A protein and the small-molecule ligand that binds it are described below.
Small molecule (SMILES): O=C(O)c1ccsc1

Sequence of chain 1.B:
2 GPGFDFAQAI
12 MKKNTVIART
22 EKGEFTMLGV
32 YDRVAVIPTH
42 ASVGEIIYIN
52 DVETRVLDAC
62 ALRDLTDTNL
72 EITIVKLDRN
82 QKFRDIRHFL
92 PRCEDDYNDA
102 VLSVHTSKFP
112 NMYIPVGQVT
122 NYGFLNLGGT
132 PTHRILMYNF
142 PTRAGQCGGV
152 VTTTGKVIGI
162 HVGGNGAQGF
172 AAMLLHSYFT

Binding-site contacts:
Ligand atom C4 contacts residue GLU22 of chain 1.B at 3.7 Å.
Ligand atom C3 contacts residue ILE47 of chain 1.B at 3.6 Å (hydrophobic).
Ligand atom O1 contacts residue TYR49 of chain 1.B at 4.3 Å.
Ligand atom S contacts residue THR21 of chain 1.B at 3.8 Å.
Ligand atom S contacts residue ILE48 of chain 1.B at 3.9 Å.
Ligand atom C4 contacts residue THR21 of chain 1.B at 3.5 Å.
Ligand atom C2 contacts residue TYR49 of chain 1.B at 4.3 Å (hydrophobic).
Ligand atom C contacts residue ARG20 of chain 1.B at 3.7 Å.
Ligand atom S contacts residue GLU22 of chain 1.B at 3.9 Å.
Ligand atom C3 contacts residue GLU22 of chain 1.B at 4.4 Å.
Ligand atom O1 contacts residue THR21 of chain 1.B at 4.2 Å.
Ligand atom S contacts residue ARG20 of chain 1.B at 3.5 Å (salt-bridge).
Ligand atom C4 contacts residue TYR49 of chain 1.B at 3.5 Å (hydrophobic).
Ligand atom S contacts residue ILE47 of chain 1.B at 3.2 Å (h-bond).
Ligand atom C contacts residue TYR49 of chain 1.B at 4.2 Å (hydrophobic).
Ligand atom C2 contacts residue GLU22 of chain 1.B at 4.5 Å.
Ligand atom C3 contacts residue TYR49 of chain 1.B at 4.4 Å (hydrophobic).
Ligand atom C1 contacts residue TYR49 of chain 1.B at 3.8 Å (hydrophobic).
Ligand atom S contacts residue TYR49 of chain 1.B at 3.9 Å.
Ligand atom O1 contacts residue ARG20 of chain 1.B at 2.6 Å (salt-bridge).
Ligand atom C4 contacts residue ARG20 of chain 1.B at 3.6 Å.
Ligand atom C1 contacts residue THR21 of chain 1.B at 4.2 Å.
Ligand atom C1 contacts residue ARG20 of chain 1.B at 4.4 Å.
Ligand atom C1 contacts residue GLU22 of chain 1.B at 4.1 Å.